Sequence of chain 1.D:
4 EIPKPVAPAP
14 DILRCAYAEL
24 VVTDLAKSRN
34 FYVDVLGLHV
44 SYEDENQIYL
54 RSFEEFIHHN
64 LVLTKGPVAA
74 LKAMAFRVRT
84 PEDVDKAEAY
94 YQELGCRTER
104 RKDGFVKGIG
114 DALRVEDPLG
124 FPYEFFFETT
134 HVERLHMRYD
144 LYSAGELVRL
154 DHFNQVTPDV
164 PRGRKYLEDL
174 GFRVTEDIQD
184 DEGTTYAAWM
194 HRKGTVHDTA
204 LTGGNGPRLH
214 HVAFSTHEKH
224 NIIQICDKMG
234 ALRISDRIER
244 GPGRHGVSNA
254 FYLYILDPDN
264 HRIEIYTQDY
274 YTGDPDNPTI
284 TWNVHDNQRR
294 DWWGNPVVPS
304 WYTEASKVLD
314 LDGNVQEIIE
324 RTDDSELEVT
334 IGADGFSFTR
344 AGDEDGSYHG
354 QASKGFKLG

The protein below binds the small molecule below.
Small molecule (SMILES): O=C1C=CC([N+](=O)[O-])=C[C@]1(O)OO

Binding-site contacts:
Ligand atom O7 contacts residue TYR269 of chain 1.D at 3.3 Å.
Ligand atom C5 contacts residue HIS248 of chain 1.D at 3.6 Å.
Ligand atom O8 contacts residue GLU267 of chain 1.D at 3.1 Å (salt-bridge).
Ligand atom C6 contacts residue SER251 of chain 1.D at 3.4 Å.
Ligand atom O11 contacts residue ARG292 of chain 1.D at 3.4 Å (salt-bridge).
Ligand atom O12 contacts residue ASN157 of chain 1.D at 3.1 Å (h-bond).
Ligand atom O10 contacts residue ARG293 of chain 1.D at 3.2 Å (salt-bridge).
Ligand atom O13 contacts residue HIS155 of chain 1.D at 3.1 Å (h-bond).
Ligand atom O12 contacts residue TRP192 of chain 1.D at 2.9 Å (h-bond).
Ligand atom O7 contacts residue FE21 of chain 1.AA at 2.2 Å.
Ligand atom C5 contacts residue SER251 of chain 1.D at 3.6 Å.
Ligand atom C1 contacts residue TRP192 of chain 1.D at 3.5 Å (hydrophobic).
Ligand atom C1 contacts residue FE21 of chain 1.AA at 2.8 Å.
Ligand atom C2 contacts residue FE21 of chain 1.AA at 2.7 Å.
Ligand atom O11 contacts residue HIS248 of chain 1.D at 3.1 Å (h-bond).
Ligand atom O8 contacts residue TYR257 of chain 1.D at 2.4 Å (h-bond).
Ligand atom C6 contacts residue TRP192 of chain 1.D at 3.1 Å (hydrophobic).
Ligand atom O7 contacts residue HIS155 of chain 1.D at 3.1 Å.
Ligand atom C5 contacts residue TRP192 of chain 1.D at 3.4 Å (hydrophobic).
Ligand atom C1 contacts residue HIS248 of chain 1.D at 3.6 Å.
Ligand atom C4 contacts residue HIS248 of chain 1.D at 3.4 Å.
Ligand atom C4 contacts residue TRP192 of chain 1.D at 3.3 Å (hydrophobic).
Ligand atom N9 contacts residue HIS248 of chain 1.D at 3.1 Å (h-bond).
Ligand atom O8 contacts residue FE21 of chain 1.AA at 2.3 Å.
Ligand atom C2 contacts residue TYR257 of chain 1.D at 3.4 Å (hydrophobic).
Ligand atom O8 contacts residue HIS214 of chain 1.D at 3.2 Å.
Ligand atom C3 contacts residue TYR257 of chain 1.D at 3.5 Å (hydrophobic).
Ligand atom C5 contacts residue VAL250 of chain 1.D at 3.0 Å (hydrophobic).
Ligand atom O11 contacts residue VAL250 of chain 1.D at 3.2 Å (h-bond).
Ligand atom O7 contacts residue GLU267 of chain 1.D at 2.9 Å (salt-bridge).
Ligand atom O7 contacts residue HIS200 of chain 1.D at 3.5 Å (h-bond).
Ligand atom O13 contacts residue HIS200 of chain 1.D at 3.0 Å (h-bond).
Ligand atom O12 contacts residue FE21 of chain 1.AA at 2.8 Å.
Ligand atom C2 contacts residue TRP192 of chain 1.D at 3.6 Å (hydrophobic).
Ligand atom C3 contacts residue TRP192 of chain 1.D at 3.5 Å (hydrophobic).
Ligand atom O10 contacts residue HIS248 of chain 1.D at 3.3 Å (h-bond).
Ligand atom O13 contacts residue TRP192 of chain 1.D at 3.6 Å.
Ligand atom O13 contacts residue HIS214 of chain 1.D at 3.3 Å (h-bond).
Ligand atom O13 contacts residue FE21 of chain 1.AA at 2.1 Å.
Ligand atom O13 contacts residue ASN157 of chain 1.D at 2.9 Å (h-bond).